Sequence of chain 1.E:
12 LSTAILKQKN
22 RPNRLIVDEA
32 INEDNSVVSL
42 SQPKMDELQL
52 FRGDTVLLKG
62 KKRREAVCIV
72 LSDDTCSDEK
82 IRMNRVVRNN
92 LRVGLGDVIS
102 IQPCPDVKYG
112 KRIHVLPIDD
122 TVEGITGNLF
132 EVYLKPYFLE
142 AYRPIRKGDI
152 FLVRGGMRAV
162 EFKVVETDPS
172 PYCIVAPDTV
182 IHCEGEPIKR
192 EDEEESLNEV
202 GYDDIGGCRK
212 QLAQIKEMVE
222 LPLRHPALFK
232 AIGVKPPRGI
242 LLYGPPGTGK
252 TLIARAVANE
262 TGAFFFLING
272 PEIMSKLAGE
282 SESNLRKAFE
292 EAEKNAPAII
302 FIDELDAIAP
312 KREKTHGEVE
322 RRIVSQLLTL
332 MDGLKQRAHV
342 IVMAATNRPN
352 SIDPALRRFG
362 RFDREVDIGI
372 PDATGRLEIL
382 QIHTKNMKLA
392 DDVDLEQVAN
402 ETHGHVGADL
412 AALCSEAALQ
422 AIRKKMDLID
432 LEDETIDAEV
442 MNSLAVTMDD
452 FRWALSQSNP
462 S

This protein binds this small molecule.
Small molecule (SMILES): Nc1ncnc2c1ncn2[C@@H]1O[C@H](COP(=O)(O)OP(=O)(O)OP(O)(O)=S)[C@@H](O)[C@H]1O

Binding-site contacts:
Ligand atom PG contacts residue MG1 of chain 1.P at 2.9 Å.
Ligand atom C4' contacts residue PHE360 of chain 1.F at 3.6 Å (hydrophobic).
Ligand atom C1' contacts residue GLY408 of chain 1.E at 3.6 Å.
Ligand atom N9 contacts residue GLY408 of chain 1.E at 3.5 Å.
Ligand atom O2G contacts residue MG1 of chain 1.P at 1.7 Å.
Ligand atom O3B contacts residue MG1 of chain 1.P at 3.3 Å.
Ligand atom C2 contacts residue ASP205 of chain 1.E at 3.3 Å.
Ligand atom O1B contacts residue MG1 of chain 1.P at 2.0 Å.
Ligand atom N7 contacts residue GLY250 of chain 1.E at 3.5 Å.
Ligand atom O2' contacts residue HIS384 of chain 1.E at 3.1 Å.
Ligand atom N6 contacts residue ILE206 of chain 1.E at 3.2 Å.
Ligand atom O3A contacts residue GLY248 of chain 1.E at 3.4 Å.
Ligand atom C5' contacts residue PHE360 of chain 1.F at 3.6 Å (hydrophobic).
Ligand atom N3 contacts residue LEU253 of chain 1.E at 3.6 Å.
Ligand atom N7 contacts residue GLY408 of chain 1.E at 3.4 Å.
Ligand atom O2A contacts residue LEU253 of chain 1.E at 3.0 Å (h-bond).
Ligand atom C8 contacts residue GLY248 of chain 1.E at 3.5 Å.
Ligand atom O3B contacts residue GLY248 of chain 1.E at 2.8 Å (h-bond).
Ligand atom O4' contacts residue GLY408 of chain 1.E at 3.5 Å.
Ligand atom N7 contacts residue THR249 of chain 1.E at 3.1 Å (h-bond).
Ligand atom N1 contacts residue ILE380 of chain 1.E at 3.5 Å.
Ligand atom C8 contacts residue ALA409 of chain 1.E at 3.4 Å (hydrophobic).
Ligand atom N6 contacts residue GLY207 of chain 1.E at 2.9 Å (h-bond).
Ligand atom O1B contacts residue THR252 of chain 1.E at 2.9 Å (h-bond).
Ligand atom O3B contacts residue LYS251 of chain 1.E at 3.6 Å.
Ligand atom PB contacts residue MG1 of chain 1.P at 3.1 Å.
Ligand atom O2B contacts residue LYS251 of chain 1.E at 2.8 Å (salt-bridge).
Ligand atom O2A contacts residue GLY250 of chain 1.E at 3.5 Å.
Ligand atom S1G contacts residue ARG359 of chain 1.F at 3.3 Å.
Ligand atom N1 contacts residue GLY207 of chain 1.E at 2.9 Å (h-bond).
Ligand atom O4' contacts residue ALA409 of chain 1.E at 3.2 Å.
Ligand atom O2B contacts residue GLY250 of chain 1.E at 2.9 Å (h-bond).
Ligand atom N6 contacts residue THR249 of chain 1.E at 3.4 Å (h-bond).
Ligand atom O3G contacts residue LYS251 of chain 1.E at 2.7 Å (salt-bridge).
Ligand atom O2A contacts residue THR252 of chain 1.E at 3.5 Å (h-bond).
Ligand atom O3G contacts residue ASN348 of chain 1.E at 3.1 Å (h-bond).
Ligand atom S1G contacts residue ASN348 of chain 1.E at 3.3 Å (h-bond).
Ligand atom O3A contacts residue GLY250 of chain 1.E at 3.6 Å.
Ligand atom C8 contacts residue GLY408 of chain 1.E at 3.3 Å.
Ligand atom O2B contacts residue THR249 of chain 1.E at 3.3 Å (h-bond).

Sequence of chain 1.F:
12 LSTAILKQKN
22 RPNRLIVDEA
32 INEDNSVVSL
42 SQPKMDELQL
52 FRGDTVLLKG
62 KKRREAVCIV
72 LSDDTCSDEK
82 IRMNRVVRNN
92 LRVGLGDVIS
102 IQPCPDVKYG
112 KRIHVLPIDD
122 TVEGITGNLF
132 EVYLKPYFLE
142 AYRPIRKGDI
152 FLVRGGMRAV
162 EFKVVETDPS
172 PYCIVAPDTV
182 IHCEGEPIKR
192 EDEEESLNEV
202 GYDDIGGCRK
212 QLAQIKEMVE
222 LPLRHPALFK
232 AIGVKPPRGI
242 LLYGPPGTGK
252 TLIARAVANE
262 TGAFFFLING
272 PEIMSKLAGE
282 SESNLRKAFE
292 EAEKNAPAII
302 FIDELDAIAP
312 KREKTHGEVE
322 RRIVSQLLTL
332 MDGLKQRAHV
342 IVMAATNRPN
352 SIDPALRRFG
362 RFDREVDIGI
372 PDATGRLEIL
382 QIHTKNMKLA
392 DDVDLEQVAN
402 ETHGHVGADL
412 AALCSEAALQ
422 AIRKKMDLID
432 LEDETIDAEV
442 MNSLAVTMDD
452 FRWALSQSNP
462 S